Binding-site contacts:
Ligand atom CG2 contacts residue GLN3 of chain 5.E at 3.5 Å.
Ligand atom CG2 contacts residue VAL4 of chain 5.E at 3.4 Å (hydrophobic).
Ligand atom N contacts residue VAL4 of chain 5.E at 4.3 Å.
Ligand atom C contacts residue VAL4 of chain 5.E at 4.0 Å (hydrophobic).
Ligand atom CG2 contacts residue SER5 of chain 5.E at 3.4 Å.
Ligand atom CB contacts residue ALA2 of chain 5.E at 3.3 Å (hydrophobic).
Ligand atom C contacts residue VAL4 of chain 5.E at 3.5 Å (hydrophobic).
Ligand atom OE2 contacts residue VAL4 of chain 5.E at 3.7 Å.
Ligand atom CA contacts residue ALA2 of chain 5.E at 3.9 Å (hydrophobic).
Ligand atom CA contacts residue ALA2 of chain 5.E at 3.3 Å (hydrophobic).
Ligand atom CB contacts residue GLN3 of chain 5.E at 4.0 Å.
Ligand atom N contacts residue VAL4 of chain 5.E at 3.1 Å (h-bond).
Ligand atom C contacts residue ALA2 of chain 5.E at 4.0 Å (hydrophobic).
Ligand atom CG2 contacts residue ALA2 of chain 5.E at 4.0 Å (hydrophobic).
Ligand atom O contacts residue VAL4 of chain 5.E at 4.4 Å.
Ligand atom CB contacts residue VAL4 of chain 5.E at 4.0 Å (hydrophobic).
Ligand atom O contacts residue GLN3 of chain 5.E at 2.9 Å (h-bond).
Ligand atom N contacts residue GLN3 of chain 5.E at 4.5 Å.
Ligand atom OE1 contacts residue VAL4 of chain 5.E at 3.6 Å.
Ligand atom CA contacts residue VAL4 of chain 5.E at 4.1 Å (hydrophobic).
Ligand atom CG contacts residue VAL4 of chain 5.E at 4.4 Å (hydrophobic).
Ligand atom CD contacts residue VAL4 of chain 5.E at 3.6 Å (hydrophobic).
Ligand atom O contacts residue ALA2 of chain 5.E at 4.0 Å.
Ligand atom OG contacts residue GLN3 of chain 5.E at 3.3 Å (h-bond).
Ligand atom CB contacts residue ALA2 of chain 5.E at 4.4 Å (hydrophobic).
Ligand atom OE1 contacts residue ASN25 of chain 5.E at 4.2 Å.
Ligand atom CB contacts residue GLN3 of chain 5.E at 3.7 Å.
Ligand atom O contacts residue VAL4 of chain 5.E at 3.2 Å (h-bond).
Ligand atom C contacts residue GLN3 of chain 5.E at 3.9 Å.
Ligand atom CA contacts residue GLN3 of chain 5.E at 4.5 Å.
Ligand atom CG1 contacts residue ALA2 of chain 5.E at 4.5 Å (hydrophobic).
Ligand atom CG1 contacts residue GLN3 of chain 5.E at 3.3 Å.
Ligand atom CA contacts residue VAL4 of chain 5.E at 3.3 Å (hydrophobic).
Ligand atom C contacts residue ALA2 of chain 5.E at 3.5 Å (hydrophobic).
Ligand atom CB contacts residue VAL4 of chain 5.E at 4.4 Å (hydrophobic).
Ligand atom N contacts residue ALA2 of chain 5.E at 2.8 Å (h-bond).

The protein below binds the small molecule below.
Small molecule (SMILES): CC[C@H](C)[C@H](N)C(=O)N[C@@H](CO)C(=O)N[C@@H](CCC(=O)O)C(=O)N[C@H](C=O)C(C)C

Sequence of chain 5.E:
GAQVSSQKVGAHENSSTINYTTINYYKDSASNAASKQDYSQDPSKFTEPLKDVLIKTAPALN